Binding-site contacts:
Ligand atom C2 contacts residue LEU40 of chain 1.G at 4.0 Å (hydrophobic).
Ligand atom C3 contacts residue PHE97 of chain 1.G at 4.0 Å (hydrophobic).
Ligand atom C17 contacts residue THR210 of chain 1.G at 3.9 Å.
Ligand atom C6 contacts residue PHE97 of chain 1.G at 3.9 Å (hydrophobic).
Ligand atom C16 contacts residue MET113 of chain 1.G at 4.2 Å (hydrophobic).
Ligand atom C16 contacts residue THR210 of chain 1.G at 4.0 Å.
Ligand atom C18 contacts residue THR210 of chain 1.G at 3.5 Å.
Ligand atom O3 contacts residue MET82 of chain 1.G at 3.7 Å.
Ligand atom C17 contacts residue LEU34 of chain 1.G at 3.8 Å (hydrophobic).
Ligand atom O17 contacts residue THR210 of chain 1.G at 2.9 Å (h-bond).
Ligand atom C12 contacts residue LEU37 of chain 1.G at 3.6 Å (hydrophobic).
Ligand atom C19 contacts residue MET75 of chain 1.G at 4.2 Å (hydrophobic).
Ligand atom C6 contacts residue VAL79 of chain 1.G at 4.0 Å (hydrophobic).
Ligand atom C13 contacts residue ASN38 of chain 1.G at 3.8 Å.
Ligand atom C12 contacts residue ASN38 of chain 1.G at 3.2 Å.
Ligand atom O3 contacts residue PHE97 of chain 1.G at 3.6 Å.
Ligand atom O17 contacts residue ASN38 of chain 1.G at 2.6 Å (h-bond).
Ligand atom O3 contacts residue LEU40 of chain 1.G at 4.1 Å.
Ligand atom C2 contacts residue MET78 of chain 1.G at 4.2 Å (hydrophobic).
Ligand atom C5 contacts residue PHE97 of chain 1.G at 3.9 Å (hydrophobic).
Ligand atom C16 contacts residue LEU34 of chain 1.G at 3.8 Å (hydrophobic).
Ligand atom O3 contacts residue ARG85 of chain 1.G at 3.1 Å (salt-bridge).
Ligand atom C18 contacts residue MET75 of chain 1.G at 3.8 Å (hydrophobic).
Ligand atom C11 contacts residue LEU37 of chain 1.G at 3.4 Å (hydrophobic).
Ligand atom O3 contacts residue GLN44 of chain 1.G at 3.8 Å.
Ligand atom C2 contacts residue GLN44 of chain 1.G at 3.4 Å.
Ligand atom C1 contacts residue LEU37 of chain 1.G at 3.9 Å (hydrophobic).
Ligand atom C16 contacts residue PHE209 of chain 1.G at 3.8 Å (hydrophobic).
Ligand atom C1 contacts residue GLY41 of chain 1.G at 3.9 Å.
Ligand atom C19 contacts residue MET78 of chain 1.G at 3.6 Å (hydrophobic).
Ligand atom C4 contacts residue PHE97 of chain 1.G at 3.9 Å (hydrophobic).
Ligand atom C9 contacts residue LEU37 of chain 1.G at 4.1 Å (hydrophobic).
Ligand atom C17 contacts residue ASN38 of chain 1.G at 3.4 Å.
Ligand atom C3 contacts residue GLN44 of chain 1.G at 4.0 Å.
Ligand atom C7 contacts residue LEU206 of chain 1.G at 4.0 Å (hydrophobic).
Ligand atom C4 contacts residue MET78 of chain 1.G at 4.0 Å (hydrophobic).
Ligand atom C3 contacts residue MET78 of chain 1.G at 4.2 Å (hydrophobic).
Ligand atom C15 contacts residue MET113 of chain 1.G at 3.8 Å (hydrophobic).
Ligand atom O17 contacts residue PHE224 of chain 1.G at 3.8 Å.
Ligand atom O3 contacts residue MET78 of chain 1.G at 4.1 Å.

Sequence of chain 1.G:
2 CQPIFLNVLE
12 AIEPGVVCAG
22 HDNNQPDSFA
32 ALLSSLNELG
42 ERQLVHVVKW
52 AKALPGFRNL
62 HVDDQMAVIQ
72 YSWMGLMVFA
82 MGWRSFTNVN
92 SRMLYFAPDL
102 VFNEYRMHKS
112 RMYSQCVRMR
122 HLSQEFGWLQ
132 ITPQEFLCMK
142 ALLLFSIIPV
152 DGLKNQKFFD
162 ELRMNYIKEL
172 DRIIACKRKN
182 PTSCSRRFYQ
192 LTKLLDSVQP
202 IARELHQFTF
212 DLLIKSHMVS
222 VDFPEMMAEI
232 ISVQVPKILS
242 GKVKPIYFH

This protein binds this small molecule.
Small molecule (SMILES): C[C@]12CCC(=O)C[C@@H]1CC[C@@H]1[C@@H]2CC[C@]2(C)[C@@H](O)CC[C@@H]12